Sequence of chain 1.B:
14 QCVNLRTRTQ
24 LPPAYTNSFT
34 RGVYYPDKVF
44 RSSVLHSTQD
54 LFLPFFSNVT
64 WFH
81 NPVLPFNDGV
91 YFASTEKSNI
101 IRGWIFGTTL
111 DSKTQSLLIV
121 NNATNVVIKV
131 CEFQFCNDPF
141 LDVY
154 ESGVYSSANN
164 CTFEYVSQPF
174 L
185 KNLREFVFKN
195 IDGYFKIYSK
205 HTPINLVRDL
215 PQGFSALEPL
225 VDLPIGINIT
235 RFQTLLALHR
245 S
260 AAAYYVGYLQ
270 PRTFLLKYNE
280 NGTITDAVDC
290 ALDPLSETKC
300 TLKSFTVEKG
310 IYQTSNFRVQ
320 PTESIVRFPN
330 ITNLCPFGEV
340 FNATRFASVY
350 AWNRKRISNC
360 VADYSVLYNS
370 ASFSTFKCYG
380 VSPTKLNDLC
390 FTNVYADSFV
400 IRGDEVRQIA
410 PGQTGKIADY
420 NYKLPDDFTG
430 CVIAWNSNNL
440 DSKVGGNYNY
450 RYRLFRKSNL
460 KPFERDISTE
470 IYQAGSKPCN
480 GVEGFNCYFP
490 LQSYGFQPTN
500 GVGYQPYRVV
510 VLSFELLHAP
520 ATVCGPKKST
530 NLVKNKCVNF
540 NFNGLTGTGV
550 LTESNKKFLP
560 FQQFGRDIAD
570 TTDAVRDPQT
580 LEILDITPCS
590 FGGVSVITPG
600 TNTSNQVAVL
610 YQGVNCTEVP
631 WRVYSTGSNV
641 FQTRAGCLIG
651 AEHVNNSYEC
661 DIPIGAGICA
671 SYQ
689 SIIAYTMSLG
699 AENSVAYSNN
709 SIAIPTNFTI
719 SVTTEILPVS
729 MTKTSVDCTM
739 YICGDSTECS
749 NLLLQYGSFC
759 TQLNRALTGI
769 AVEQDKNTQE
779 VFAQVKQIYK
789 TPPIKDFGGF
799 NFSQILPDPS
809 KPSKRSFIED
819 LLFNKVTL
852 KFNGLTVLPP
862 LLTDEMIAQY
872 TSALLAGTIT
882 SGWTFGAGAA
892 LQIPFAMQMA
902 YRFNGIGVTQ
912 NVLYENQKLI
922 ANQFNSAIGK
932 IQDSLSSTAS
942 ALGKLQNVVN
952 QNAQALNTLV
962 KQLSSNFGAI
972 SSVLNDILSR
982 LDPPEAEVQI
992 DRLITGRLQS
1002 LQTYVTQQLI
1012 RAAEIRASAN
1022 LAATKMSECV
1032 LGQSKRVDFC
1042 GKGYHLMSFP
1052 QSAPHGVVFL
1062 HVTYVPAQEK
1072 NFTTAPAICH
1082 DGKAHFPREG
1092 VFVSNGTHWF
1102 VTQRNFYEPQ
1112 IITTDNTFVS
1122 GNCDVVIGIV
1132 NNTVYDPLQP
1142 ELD

This protein binds this small molecule.
Small molecule (SMILES): CC(=O)N[C@H]1[C@H](O[C@H]2[C@H](O)[C@@H](NC(C)=O)CO[C@@H]2CO)O[C@H](CO)[C@@H](O)[C@@H]1O

Sequence of chain 1.C:
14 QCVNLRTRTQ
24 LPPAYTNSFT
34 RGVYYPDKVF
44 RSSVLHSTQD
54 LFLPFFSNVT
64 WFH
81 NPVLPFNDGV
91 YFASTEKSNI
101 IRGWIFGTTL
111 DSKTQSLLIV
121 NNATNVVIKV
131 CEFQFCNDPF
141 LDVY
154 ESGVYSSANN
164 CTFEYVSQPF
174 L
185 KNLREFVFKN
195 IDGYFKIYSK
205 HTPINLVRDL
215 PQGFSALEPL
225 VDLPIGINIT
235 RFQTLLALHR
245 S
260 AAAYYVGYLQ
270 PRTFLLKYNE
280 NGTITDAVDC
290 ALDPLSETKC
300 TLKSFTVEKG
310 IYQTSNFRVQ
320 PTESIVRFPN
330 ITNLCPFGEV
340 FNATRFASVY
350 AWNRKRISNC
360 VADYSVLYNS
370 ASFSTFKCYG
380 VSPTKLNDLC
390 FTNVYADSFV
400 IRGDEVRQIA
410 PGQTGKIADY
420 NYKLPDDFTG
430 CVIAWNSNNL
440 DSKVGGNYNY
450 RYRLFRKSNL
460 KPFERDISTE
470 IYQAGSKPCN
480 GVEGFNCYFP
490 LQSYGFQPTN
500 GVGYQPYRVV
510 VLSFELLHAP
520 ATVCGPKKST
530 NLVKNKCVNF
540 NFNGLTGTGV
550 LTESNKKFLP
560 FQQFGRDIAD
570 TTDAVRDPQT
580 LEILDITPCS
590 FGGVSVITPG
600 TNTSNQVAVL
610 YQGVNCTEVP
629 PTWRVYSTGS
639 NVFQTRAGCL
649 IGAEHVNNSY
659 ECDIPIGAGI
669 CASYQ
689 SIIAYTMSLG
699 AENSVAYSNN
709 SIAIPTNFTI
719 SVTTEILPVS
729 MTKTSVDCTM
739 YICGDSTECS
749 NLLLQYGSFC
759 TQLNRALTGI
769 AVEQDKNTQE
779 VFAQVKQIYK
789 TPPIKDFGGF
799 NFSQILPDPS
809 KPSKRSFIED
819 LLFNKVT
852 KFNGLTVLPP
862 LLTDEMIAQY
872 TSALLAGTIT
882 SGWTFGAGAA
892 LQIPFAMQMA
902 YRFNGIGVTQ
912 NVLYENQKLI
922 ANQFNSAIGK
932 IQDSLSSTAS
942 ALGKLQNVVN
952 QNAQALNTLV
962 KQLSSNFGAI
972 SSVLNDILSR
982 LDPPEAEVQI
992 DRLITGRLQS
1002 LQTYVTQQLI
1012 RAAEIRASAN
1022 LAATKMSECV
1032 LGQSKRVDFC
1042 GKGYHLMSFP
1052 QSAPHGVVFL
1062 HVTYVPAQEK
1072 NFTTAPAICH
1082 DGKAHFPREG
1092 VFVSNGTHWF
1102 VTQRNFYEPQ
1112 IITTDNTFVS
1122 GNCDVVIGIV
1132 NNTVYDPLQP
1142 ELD

Binding-site contacts:
Ligand atom C1 contacts residue ASN280 of chain 1.B at 1.4 Å.
Ligand atom C8 contacts residue ASN278 of chain 1.B at 3.8 Å.
Ligand atom C4 contacts residue ASN280 of chain 1.B at 4.2 Å.
Ligand atom O6 contacts residue LYS556 of chain 1.C at 3.5 Å.
Ligand atom C8 contacts residue GLU279 of chain 1.B at 4.4 Å.
Ligand atom C2 contacts residue ASN280 of chain 1.B at 2.5 Å.
Ligand atom N2 contacts residue ASN280 of chain 1.B at 2.9 Å (h-bond).
Ligand atom C7 contacts residue ASN278 of chain 1.B at 4.4 Å.
Ligand atom O7 contacts residue ASN280 of chain 1.B at 3.7 Å.
Ligand atom O5 contacts residue ASN280 of chain 1.B at 2.4 Å (h-bond).
Ligand atom C3 contacts residue ASN280 of chain 1.B at 3.8 Å.
Ligand atom C5 contacts residue ASN280 of chain 1.B at 3.7 Å.
Ligand atom O7 contacts residue GLU279 of chain 1.B at 2.8 Å (salt-bridge).
Ligand atom C7 contacts residue GLU279 of chain 1.B at 3.8 Å.
Ligand atom C6 contacts residue LYS556 of chain 1.C at 4.0 Å.
Ligand atom C7 contacts residue ASN280 of chain 1.B at 3.5 Å.
Ligand atom O5 contacts residue LYS556 of chain 1.C at 4.4 Å.